A protein and the small-molecule ligand that binds it are described below.
Small molecule (SMILES): CC(=O)N[C@@H]1[C@@H](O)[C@H](O)[C@@H](CO)O[C@H]1O

Binding-site contacts:
Ligand atom O7 contacts residue GLY239 of chain 1.F at 3.6 Å.
Ligand atom C3 contacts residue ASN240 of chain 1.F at 3.7 Å.
Ligand atom C8 contacts residue ASN240 of chain 1.F at 3.9 Å.
Ligand atom C1 contacts residue ASN240 of chain 1.F at 1.5 Å.
Ligand atom O5 contacts residue ASN240 of chain 1.F at 2.4 Å (h-bond).
Ligand atom C5 contacts residue ASN240 of chain 1.F at 3.7 Å.
Ligand atom N2 contacts residue ASN240 of chain 1.F at 2.8 Å (h-bond).
Ligand atom C4 contacts residue ASN240 of chain 1.F at 4.3 Å.
Ligand atom O7 contacts residue ASN240 of chain 1.F at 3.0 Å (h-bond).
Ligand atom C7 contacts residue ASN240 of chain 1.F at 3.2 Å.
Ligand atom C2 contacts residue ASN240 of chain 1.F at 2.5 Å.

Sequence of chain 1.F:
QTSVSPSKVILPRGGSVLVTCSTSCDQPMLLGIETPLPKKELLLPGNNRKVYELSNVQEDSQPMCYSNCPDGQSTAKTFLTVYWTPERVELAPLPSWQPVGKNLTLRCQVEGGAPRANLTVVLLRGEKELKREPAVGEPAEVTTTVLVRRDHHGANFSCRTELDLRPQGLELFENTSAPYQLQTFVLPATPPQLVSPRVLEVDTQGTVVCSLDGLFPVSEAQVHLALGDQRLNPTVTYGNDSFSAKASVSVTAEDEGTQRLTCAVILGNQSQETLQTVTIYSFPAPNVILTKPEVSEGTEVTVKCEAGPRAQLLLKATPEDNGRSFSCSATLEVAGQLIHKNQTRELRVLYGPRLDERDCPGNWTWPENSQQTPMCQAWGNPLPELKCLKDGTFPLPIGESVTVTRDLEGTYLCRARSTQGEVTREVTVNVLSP